Binding-site contacts:
Ligand atom O5 contacts residue GLU109 of chain 1.B at 3.5 Å (salt-bridge).
Ligand atom C3 contacts residue ASN113 of chain 1.B at 3.7 Å.
Ligand atom O5 contacts residue TYR116 of chain 1.B at 3.4 Å.
Ligand atom C6 contacts residue LEU207 of chain 1.A at 4.1 Å (hydrophobic).
Ligand atom O5 contacts residue ASN113 of chain 1.B at 2.4 Å (h-bond).
Ligand atom C8 contacts residue ARG185 of chain 1.B at 3.9 Å.
Ligand atom O3 contacts residue LEU207 of chain 1.A at 4.2 Å.
Ligand atom O7 contacts residue LEU207 of chain 1.A at 4.0 Å.
Ligand atom C5 contacts residue ASN113 of chain 1.B at 3.7 Å.
Ligand atom C1 contacts residue ASN113 of chain 1.B at 1.4 Å.
Ligand atom C1 contacts residue GLU109 of chain 1.B at 3.6 Å.
Ligand atom C8 contacts residue PHE189 of chain 1.B at 3.9 Å (hydrophobic).
Ligand atom O4 contacts residue ARG185 of chain 1.B at 2.7 Å (salt-bridge).
Ligand atom O6 contacts residue LEU207 of chain 1.A at 3.9 Å.
Ligand atom C6 contacts residue PHE189 of chain 1.B at 3.8 Å (hydrophobic).
Ligand atom C4 contacts residue ARG185 of chain 1.B at 3.7 Å.
Ligand atom O6 contacts residue TYR116 of chain 1.B at 3.6 Å.
Ligand atom C5 contacts residue ARG185 of chain 1.B at 4.3 Å.
Ligand atom C7 contacts residue ARG185 of chain 1.B at 4.2 Å.
Ligand atom C1 contacts residue ARG185 of chain 1.B at 3.7 Å.
Ligand atom O3 contacts residue ARG185 of chain 1.B at 4.2 Å.
Ligand atom C2 contacts residue ASN113 of chain 1.B at 2.3 Å.
Ligand atom C6 contacts residue ASP208 of chain 1.A at 3.7 Å.
Ligand atom C2 contacts residue GLU109 of chain 1.B at 4.2 Å.
Ligand atom N2 contacts residue ASN113 of chain 1.B at 2.8 Å (h-bond).
Ligand atom O5 contacts residue LEU207 of chain 1.A at 4.0 Å.
Ligand atom C4 contacts residue LEU207 of chain 1.A at 4.0 Å (hydrophobic).
Ligand atom C5 contacts residue LEU207 of chain 1.A at 4.2 Å (hydrophobic).
Ligand atom C5 contacts residue PHE189 of chain 1.B at 3.8 Å (hydrophobic).
Ligand atom O6 contacts residue ASP208 of chain 1.A at 3.0 Å (salt-bridge).
Ligand atom O7 contacts residue ASN113 of chain 1.B at 3.5 Å (h-bond).
Ligand atom C4 contacts residue ASN113 of chain 1.B at 4.2 Å.
Ligand atom C6 contacts residue TYR116 of chain 1.B at 3.5 Å (hydrophobic).
Ligand atom C3 contacts residue ARG185 of chain 1.B at 3.8 Å.
Ligand atom N2 contacts residue ARG185 of chain 1.B at 3.4 Å (salt-bridge).
Ligand atom C2 contacts residue ARG185 of chain 1.B at 3.6 Å.
Ligand atom C7 contacts residue ASN113 of chain 1.B at 3.4 Å.
Ligand atom C5 contacts residue TYR116 of chain 1.B at 4.3 Å (hydrophobic).
Ligand atom O5 contacts residue PHE189 of chain 1.B at 4.2 Å.
Ligand atom C1 contacts residue TYR116 of chain 1.B at 4.0 Å (hydrophobic).

Sequence of chain 1.A:
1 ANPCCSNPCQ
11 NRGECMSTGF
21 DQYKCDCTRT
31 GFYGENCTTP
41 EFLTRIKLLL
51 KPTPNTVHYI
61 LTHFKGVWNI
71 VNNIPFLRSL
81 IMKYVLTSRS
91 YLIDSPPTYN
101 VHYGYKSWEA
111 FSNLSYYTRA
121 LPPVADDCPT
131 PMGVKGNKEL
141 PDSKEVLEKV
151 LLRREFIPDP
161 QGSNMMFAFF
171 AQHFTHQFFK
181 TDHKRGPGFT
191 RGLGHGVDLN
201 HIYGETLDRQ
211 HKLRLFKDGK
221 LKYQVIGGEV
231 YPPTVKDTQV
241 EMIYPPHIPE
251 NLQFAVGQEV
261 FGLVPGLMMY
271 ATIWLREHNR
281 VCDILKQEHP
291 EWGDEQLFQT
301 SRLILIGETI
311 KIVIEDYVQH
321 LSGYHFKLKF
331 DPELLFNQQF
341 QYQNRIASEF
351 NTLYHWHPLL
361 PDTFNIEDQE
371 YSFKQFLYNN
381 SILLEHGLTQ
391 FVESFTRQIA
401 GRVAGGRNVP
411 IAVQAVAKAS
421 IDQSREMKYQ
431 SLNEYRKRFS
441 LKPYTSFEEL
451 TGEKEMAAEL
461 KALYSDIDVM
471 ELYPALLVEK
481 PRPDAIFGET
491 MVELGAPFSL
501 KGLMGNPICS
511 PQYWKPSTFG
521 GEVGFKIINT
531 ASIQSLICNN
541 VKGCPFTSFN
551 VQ

Sequence of chain 1.B:
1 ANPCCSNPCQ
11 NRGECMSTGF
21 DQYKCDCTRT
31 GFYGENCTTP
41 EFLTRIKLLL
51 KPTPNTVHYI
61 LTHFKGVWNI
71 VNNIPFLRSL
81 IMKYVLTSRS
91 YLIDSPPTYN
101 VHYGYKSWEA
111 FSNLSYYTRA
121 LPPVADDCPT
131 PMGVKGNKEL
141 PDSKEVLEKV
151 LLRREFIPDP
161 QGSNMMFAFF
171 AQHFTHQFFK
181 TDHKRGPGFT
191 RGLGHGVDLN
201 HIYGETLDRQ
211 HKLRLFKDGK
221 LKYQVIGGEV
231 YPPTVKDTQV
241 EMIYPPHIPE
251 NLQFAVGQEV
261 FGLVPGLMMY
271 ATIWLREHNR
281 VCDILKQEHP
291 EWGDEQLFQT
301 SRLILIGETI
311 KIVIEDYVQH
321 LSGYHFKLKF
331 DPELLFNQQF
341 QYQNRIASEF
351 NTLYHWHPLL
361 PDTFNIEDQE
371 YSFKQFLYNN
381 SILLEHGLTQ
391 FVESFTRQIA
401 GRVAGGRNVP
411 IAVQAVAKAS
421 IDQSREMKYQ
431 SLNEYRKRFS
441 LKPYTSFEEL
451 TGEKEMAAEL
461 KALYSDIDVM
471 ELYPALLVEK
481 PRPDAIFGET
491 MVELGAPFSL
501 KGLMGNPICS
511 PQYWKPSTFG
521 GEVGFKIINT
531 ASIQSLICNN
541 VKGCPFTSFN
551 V

A small-molecule ligand and the protein it binds are described below.
Small molecule (SMILES): CC(=O)N[C@H]1[C@H](O[C@H]2[C@H](O)[C@@H](NC(C)=O)CO[C@@H]2CO)O[C@H](CO)[C@@H](O[C@@H]2O[C@H](CO)[C@@H](O)[C@H](O)[C@H]2NC(C)=O)[C@@H]1O